Binding-site contacts:
Ligand atom N14 contacts residue VAL148 of chain 1.A at 2.9 Å (h-bond).
Ligand atom C4 contacts residue VAL61 of chain 1.A at 3.8 Å (hydrophobic).
Ligand atom O18 contacts residue GLY151 of chain 1.A at 3.8 Å.
Ligand atom O9 contacts residue ARG196 of chain 1.A at 3.8 Å.
Ligand atom C6 contacts residue VAL61 of chain 1.A at 3.7 Å (hydrophobic).
Ligand atom C3 contacts residue GLN55 of chain 1.A at 3.5 Å.
Ligand atom C15 contacts residue VAL148 of chain 1.A at 3.4 Å (hydrophobic).
Ligand atom C17 contacts residue VAL148 of chain 1.A at 3.5 Å (hydrophobic).
Ligand atom C17 contacts residue GLY151 of chain 1.A at 3.5 Å.
Ligand atom CL1 contacts residue ASN197 of chain 1.A at 3.8 Å.
Ligand atom C13 contacts residue VAL148 of chain 1.A at 3.6 Å (hydrophobic).
Ligand atom C11 contacts residue LEU199 of chain 1.A at 3.6 Å (hydrophobic).
Ligand atom C12 contacts residue VAL98 of chain 1.A at 3.8 Å (hydrophobic).
Ligand atom C12 contacts residue LEU199 of chain 1.A at 3.5 Å (hydrophobic).
Ligand atom C2 contacts residue VAL61 of chain 1.A at 3.8 Å (hydrophobic).
Ligand atom O9 contacts residue LEU199 of chain 1.A at 3.5 Å.
Ligand atom C3 contacts residue VAL61 of chain 1.A at 3.7 Å (hydrophobic).
Ligand atom C20 contacts residue GLY151 of chain 1.A at 3.7 Å.
Ligand atom C13 contacts residue LEU199 of chain 1.A at 3.6 Å (hydrophobic).
Ligand atom N16 contacts residue GLY151 of chain 1.A at 3.6 Å.
Ligand atom N16 contacts residue VAL148 of chain 1.A at 2.7 Å (h-bond).
Ligand atom C5 contacts residue LEU53 of chain 1.A at 3.6 Å (hydrophobic).
Ligand atom C8 contacts residue PRO152 of chain 1.A at 3.8 Å (hydrophobic).
Ligand atom CL1 contacts residue ARG196 of chain 1.A at 3.7 Å.
Ligand atom O18 contacts residue PRO152 of chain 1.A at 3.9 Å.
Ligand atom C19 contacts residue TYR147 of chain 1.A at 3.3 Å (hydrophobic).
Ligand atom C13 contacts residue VAL98 of chain 1.A at 3.6 Å (hydrophobic).
Ligand atom C19 contacts residue VAL148 of chain 1.A at 3.5 Å (hydrophobic).
Ligand atom C20 contacts residue HIS150 of chain 1.A at 3.7 Å.
Ligand atom C19 contacts residue GLU149 of chain 1.A at 3.3 Å.
Ligand atom C5 contacts residue VAL61 of chain 1.A at 3.6 Å (hydrophobic).
Ligand atom C5 contacts residue GLY54 of chain 1.A at 3.3 Å.
Ligand atom C4 contacts residue GLN55 of chain 1.A at 3.2 Å.
Ligand atom C4 contacts residue GLY54 of chain 1.A at 3.2 Å.
Ligand atom C21 contacts residue TYR147 of chain 1.A at 3.5 Å (hydrophobic).
Ligand atom N14 contacts residue VAL98 of chain 1.A at 3.7 Å.
Ligand atom N14 contacts residue TYR147 of chain 1.A at 3.7 Å.
Ligand atom O9 contacts residue PRO152 of chain 1.A at 3.9 Å.
Ligand atom C13 contacts residue GLU146 of chain 1.A at 3.4 Å.
Ligand atom C20 contacts residue GLU149 of chain 1.A at 3.3 Å.

Sequence of chain 1.A:
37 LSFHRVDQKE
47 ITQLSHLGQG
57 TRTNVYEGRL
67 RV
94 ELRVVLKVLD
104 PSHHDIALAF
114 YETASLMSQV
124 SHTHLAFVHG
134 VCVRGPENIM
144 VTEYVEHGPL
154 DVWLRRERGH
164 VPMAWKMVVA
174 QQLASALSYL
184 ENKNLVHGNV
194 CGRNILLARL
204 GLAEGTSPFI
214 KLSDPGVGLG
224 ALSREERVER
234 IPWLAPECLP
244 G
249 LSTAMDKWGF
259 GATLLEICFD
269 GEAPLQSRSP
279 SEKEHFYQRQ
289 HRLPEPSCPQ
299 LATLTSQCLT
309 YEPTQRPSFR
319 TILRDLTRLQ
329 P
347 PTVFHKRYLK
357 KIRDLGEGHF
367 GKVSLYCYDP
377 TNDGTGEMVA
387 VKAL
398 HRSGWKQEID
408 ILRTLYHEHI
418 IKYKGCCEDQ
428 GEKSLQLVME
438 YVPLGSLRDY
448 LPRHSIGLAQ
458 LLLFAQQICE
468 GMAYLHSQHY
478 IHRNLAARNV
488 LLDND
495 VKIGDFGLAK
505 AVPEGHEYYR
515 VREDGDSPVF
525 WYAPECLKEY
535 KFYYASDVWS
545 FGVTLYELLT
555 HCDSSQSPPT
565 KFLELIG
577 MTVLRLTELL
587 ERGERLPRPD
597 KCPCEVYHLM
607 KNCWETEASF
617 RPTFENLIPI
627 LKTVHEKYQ

A small-molecule ligand and the protein it binds are described below.
Small molecule (SMILES): O=C(Nc1ccnc(NC(=O)C2CC2)c1)c1ccccc1Cl